Binding-site contacts:
Ligand atom O6 contacts residue ARG412 of chain 1.C at 4.1 Å.
Ligand atom O6 contacts residue VAL414 of chain 1.C at 4.0 Å.
Ligand atom C1 contacts residue GLN263 of chain 1.C at 4.4 Å.
Ligand atom O7 contacts residue ASN265 of chain 1.C at 3.6 Å.
Ligand atom C5 contacts residue ASN265 of chain 1.C at 3.6 Å.
Ligand atom C8 contacts residue SER381 of chain 1.C at 3.6 Å.
Ligand atom C8 contacts residue ASN265 of chain 1.C at 4.1 Å.
Ligand atom N2 contacts residue ASN265 of chain 1.C at 3.0 Å (h-bond).
Ligand atom C2 contacts residue ASN265 of chain 1.C at 2.5 Å.
Ligand atom C7 contacts residue SER381 of chain 1.C at 4.2 Å.
Ligand atom C3 contacts residue ASN265 of chain 1.C at 3.8 Å.
Ligand atom C8 contacts residue VAL302 of chain 1.C at 4.1 Å (hydrophobic).
Ligand atom O6 contacts residue ASN265 of chain 1.C at 4.4 Å.
Ligand atom C4 contacts residue ASN265 of chain 1.C at 4.2 Å.
Ligand atom O7 contacts residue SER381 of chain 1.C at 3.8 Å.
Ligand atom C8 contacts residue GLN263 of chain 1.C at 4.4 Å.
Ligand atom C8 contacts residue ASN301 of chain 1.C at 4.0 Å.
Ligand atom C8 contacts residue SER303 of chain 1.C at 3.5 Å.
Ligand atom O5 contacts residue ASN265 of chain 1.C at 2.3 Å (h-bond).
Ligand atom O7 contacts residue ASN301 of chain 1.C at 4.3 Å.
Ligand atom C7 contacts residue ASN265 of chain 1.C at 3.5 Å.
Ligand atom C5 contacts residue GLN263 of chain 1.C at 4.4 Å.
Ligand atom N2 contacts residue GLN263 of chain 1.C at 4.2 Å.
Ligand atom O5 contacts residue VAL414 of chain 1.C at 4.2 Å.
Ligand atom C1 contacts residue ASN265 of chain 1.C at 1.4 Å.

Sequence of chain 1.C:
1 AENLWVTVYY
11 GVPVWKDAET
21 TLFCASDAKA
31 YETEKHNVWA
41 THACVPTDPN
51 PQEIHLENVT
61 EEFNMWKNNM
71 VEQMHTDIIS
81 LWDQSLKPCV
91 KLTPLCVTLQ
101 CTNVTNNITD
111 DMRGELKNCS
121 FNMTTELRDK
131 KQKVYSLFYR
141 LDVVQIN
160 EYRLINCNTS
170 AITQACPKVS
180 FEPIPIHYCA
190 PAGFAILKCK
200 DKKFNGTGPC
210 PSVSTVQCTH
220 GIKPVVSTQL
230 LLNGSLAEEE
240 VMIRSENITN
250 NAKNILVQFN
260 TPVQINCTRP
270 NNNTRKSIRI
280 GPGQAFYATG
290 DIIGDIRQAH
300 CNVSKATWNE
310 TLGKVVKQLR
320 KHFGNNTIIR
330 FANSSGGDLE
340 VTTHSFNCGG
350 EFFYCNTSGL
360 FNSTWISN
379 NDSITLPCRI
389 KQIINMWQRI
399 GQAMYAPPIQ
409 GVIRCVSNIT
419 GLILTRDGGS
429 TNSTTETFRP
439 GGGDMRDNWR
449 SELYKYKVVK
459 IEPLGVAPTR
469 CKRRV

The protein below binds the small molecule below.
Small molecule (SMILES): CC(=O)N[C@H]1[C@H](O[C@H]2[C@H](O)[C@@H](NC(C)=O)CO[C@@H]2CO)O[C@H](CO)[C@@H](O)[C@@H]1O